The small molecule below binds the protein below.
Small molecule (SMILES): [H]/N=C(\N)c1cc2c(Cl)ccc(OC(C)C)c2s1

Binding-site contacts:
Ligand atom C14 contacts residue LEU48 of chain 1.A at 4.5 Å (hydrophobic).
Ligand atom C03 contacts residue CYS43 of chain 1.A at 4.0 Å (hydrophobic).
Ligand atom C02 contacts residue GLU44 of chain 1.A at 4.3 Å.
Ligand atom N16 contacts residue GLU19 of chain 1.A at 2.9 Å (salt-bridge).
Ligand atom C06 contacts residue ASN47 of chain 1.A at 4.0 Å.
Ligand atom C07 contacts residue ASN47 of chain 1.A at 3.8 Å.
Ligand atom C03 contacts residue GLU44 of chain 1.A at 3.9 Å.
Ligand atom C08 contacts residue ASN47 of chain 1.A at 3.6 Å.
Ligand atom N15 contacts residue LEU48 of chain 1.A at 3.5 Å.
Ligand atom N15 contacts residue GLU19 of chain 1.A at 3.1 Å (salt-bridge).
Ligand atom C12 contacts residue ASN47 of chain 1.A at 4.1 Å.
Ligand atom N16 contacts residue VAL51 of chain 1.A at 3.7 Å.
Ligand atom CL contacts residue ASN47 of chain 1.A at 3.5 Å.
Ligand atom C10 contacts residue ASN47 of chain 1.A at 3.9 Å.
Ligand atom C14 contacts residue GLU19 of chain 1.A at 3.8 Å.
Ligand atom C09 contacts residue ASN47 of chain 1.A at 3.6 Å.
Ligand atom C13 contacts residue ASN47 of chain 1.A at 3.7 Å.
Ligand atom C05 contacts residue ASN47 of chain 1.A at 4.3 Å.
Ligand atom S11 contacts residue ASN47 of chain 1.A at 4.4 Å.
Ligand atom C05 contacts residue GLU44 of chain 1.A at 4.3 Å.
Ligand atom C06 contacts residue CYS43 of chain 1.A at 4.4 Å (hydrophobic).
Ligand atom S11 contacts residue GLU44 of chain 1.A at 3.9 Å.
Ligand atom C01 contacts residue GLU44 of chain 1.A at 4.2 Å.
Ligand atom O04 contacts residue GLU44 of chain 1.A at 3.7 Å.

Sequence of chain 1.A:
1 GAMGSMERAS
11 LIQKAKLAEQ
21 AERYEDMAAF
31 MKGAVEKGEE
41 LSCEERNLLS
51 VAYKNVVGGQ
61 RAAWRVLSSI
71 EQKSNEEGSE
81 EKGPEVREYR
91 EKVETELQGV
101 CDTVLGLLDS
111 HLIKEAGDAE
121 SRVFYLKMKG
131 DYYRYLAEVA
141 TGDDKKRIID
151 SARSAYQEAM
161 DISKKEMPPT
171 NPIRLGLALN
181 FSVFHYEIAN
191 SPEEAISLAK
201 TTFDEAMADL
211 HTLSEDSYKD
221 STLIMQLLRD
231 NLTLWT